Binding-site contacts:
Ligand atom OAH contacts residue PHE168 of chain 2.A at 3.8 Å.
Ligand atom CAI contacts residue VAL78 of chain 2.A at 3.6 Å (hydrophobic).
Ligand atom OAB contacts residue VAL78 of chain 2.A at 3.8 Å.
Ligand atom OAB contacts residue THR229 of chain 2.A at 3.7 Å.
Ligand atom OAA contacts residue PHE168 of chain 2.A at 4.1 Å.
Ligand atom OAH contacts residue THR77 of chain 2.A at 3.2 Å (h-bond).
Ligand atom CAK contacts residue THR77 of chain 2.A at 4.2 Å.
Ligand atom CAK contacts residue ALA167 of chain 2.A at 4.3 Å (hydrophobic).
Ligand atom OAA contacts residue VAL78 of chain 2.A at 3.8 Å.
Ligand atom OAH contacts residue ALA167 of chain 2.A at 3.5 Å (h-bond).
Ligand atom CAK contacts residue PHE168 of chain 2.A at 3.7 Å (hydrophobic).
Ligand atom CAD contacts residue PHE168 of chain 2.A at 3.6 Å (hydrophobic).
Ligand atom CAK contacts residue VAL78 of chain 2.A at 3.5 Å (hydrophobic).
Ligand atom CAD contacts residue THR77 of chain 2.A at 3.4 Å.
Ligand atom CAD contacts residue VAL78 of chain 2.A at 4.2 Å (hydrophobic).
Ligand atom OAC contacts residue THR229 of chain 2.A at 3.8 Å.
Ligand atom CAL contacts residue VAL78 of chain 2.A at 4.4 Å (hydrophobic).
Ligand atom OAA contacts residue ALA167 of chain 2.A at 3.7 Å.
Ligand atom CAM contacts residue PHE168 of chain 2.A at 4.2 Å (hydrophobic).
Ligand atom CAD contacts residue GLN385 of chain 2.A at 4.5 Å.
Ligand atom CAE contacts residue VAL78 of chain 2.A at 4.4 Å (hydrophobic).
Ligand atom OAC contacts residue VAL78 of chain 2.A at 4.2 Å.
Ligand atom CAI contacts residue PHE168 of chain 2.A at 3.9 Å (hydrophobic).
Ligand atom CAL contacts residue GLN385 of chain 2.A at 4.2 Å.
Ligand atom CAJ contacts residue VAL78 of chain 2.A at 4.0 Å (hydrophobic).
Ligand atom OAC contacts residue TRP182 of chain 2.A at 4.0 Å.
Ligand atom CAG contacts residue GLN385 of chain 2.A at 3.9 Å.
Ligand atom CAL contacts residue THR77 of chain 2.A at 4.0 Å.
Ligand atom CAL contacts residue PHE168 of chain 2.A at 4.1 Å (hydrophobic).
Ligand atom CAI contacts residue TRP182 of chain 2.A at 4.2 Å (hydrophobic).
Ligand atom OAB contacts residue VAL82 of chain 2.A at 4.0 Å.
Ligand atom OAC contacts residue PHE168 of chain 2.A at 4.0 Å.
Ligand atom CAM contacts residue VAL78 of chain 2.A at 3.7 Å (hydrophobic).
Ligand atom OAH contacts residue GLN385 of chain 2.A at 3.4 Å (h-bond).
Ligand atom OAA contacts residue TRP182 of chain 2.A at 3.9 Å.
Ligand atom CAD contacts residue ALA167 of chain 2.A at 3.0 Å (hydrophobic).

Sequence of chain 2.A:
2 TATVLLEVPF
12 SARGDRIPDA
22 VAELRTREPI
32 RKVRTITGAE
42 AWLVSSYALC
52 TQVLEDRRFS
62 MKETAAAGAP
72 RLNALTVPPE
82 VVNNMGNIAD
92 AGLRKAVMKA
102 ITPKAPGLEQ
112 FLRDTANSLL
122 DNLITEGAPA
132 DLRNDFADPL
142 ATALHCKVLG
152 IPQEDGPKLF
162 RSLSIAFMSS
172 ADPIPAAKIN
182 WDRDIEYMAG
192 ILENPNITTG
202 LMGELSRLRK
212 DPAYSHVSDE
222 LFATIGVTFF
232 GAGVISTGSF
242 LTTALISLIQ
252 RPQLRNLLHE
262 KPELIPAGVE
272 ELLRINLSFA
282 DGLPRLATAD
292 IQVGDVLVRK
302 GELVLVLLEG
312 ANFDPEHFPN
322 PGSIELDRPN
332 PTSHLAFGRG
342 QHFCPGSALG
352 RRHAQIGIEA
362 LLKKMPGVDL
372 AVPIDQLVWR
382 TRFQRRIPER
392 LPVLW

A protein and the small-molecule ligand that binds it are described below.
Small molecule (SMILES): O=C(O)c1coc2c1C(=O)CCC2